This small molecule binds to this protein.
Small molecule (SMILES): CC[C@H](C)[C@H](NC(=O)[C@@H](NC(=O)[C@H](CC(C)C)NC(=O)[C@@H](N)CCCCN)C(C)C)C(=O)N[C@@H](CC(N)=O)C(=O)N[C@@H](CCCCN)C(=O)N[C@@H](CC(=O)O)C(=O)N[C@@H](CCSC)C(=O)N[C@@H](CCCN=C(N)N)C(=O)N[C@H](C(=O)N[C@@H](CC(=O)O)C(=O)N[C@@H](CC(C)C)C(=O)N[C@@H](Cc1ccccc1)C(=O)N[C@@H](CO)C(=O)N1CCC[C@H]1C(=O)N1CCC[C@H]1C(=O)N[C@H](C=O)CC(N)=O)[C@@H](C)O

Binding-site contacts:
Ligand atom O contacts residue ASN1069 of chain 8.C at 3.0 Å (h-bond).
Ligand atom CB contacts residue GLU1052 of chain 8.C at 3.1 Å.
Ligand atom O contacts residue THR1065 of chain 8.C at 3.6 Å.
Ligand atom CB contacts residue GLN1074 of chain 8.C at 3.5 Å.
Ligand atom N contacts residue ASN1069 of chain 8.C at 2.9 Å (h-bond).
Ligand atom N contacts residue GLN1074 of chain 8.C at 3.2 Å (h-bond).
Ligand atom CD1 contacts residue ARG1044 of chain 8.C at 3.1 Å.
Ligand atom CA contacts residue ASN1069 of chain 8.C at 3.5 Å.
Ligand atom CZ contacts residue ARG1044 of chain 8.C at 3.3 Å.
Ligand atom CG contacts residue ILE1045 of chain 8.C at 3.5 Å (hydrophobic).
Ligand atom C contacts residue ASN1069 of chain 8.C at 3.2 Å.
Ligand atom O contacts residue ARG1049 of chain 8.C at 3.7 Å.
Ligand atom CE1 contacts residue ARG1044 of chain 8.C at 3.5 Å.
Ligand atom O contacts residue ARG1049 of chain 8.C at 3.7 Å.
Ligand atom CD1 contacts residue THR1065 of chain 8.C at 3.5 Å.
Ligand atom NZ contacts residue ASP1073 of chain 8.C at 3.0 Å (salt-bridge).
Ligand atom CE contacts residue GLU1228 of chain 8.NA at 3.2 Å.
Ligand atom NH1 contacts residue ASN1069 of chain 8.C at 2.8 Å (h-bond).
Ligand atom CA contacts residue THR1065 of chain 8.C at 3.6 Å.
Ligand atom CD contacts residue ASN1069 of chain 8.C at 3.8 Å.
Ligand atom OG1 contacts residue ARG1049 of chain 8.C at 2.9 Å (salt-bridge).
Ligand atom CG2 contacts residue PHE1068 of chain 8.C at 3.6 Å (hydrophobic).
Ligand atom CD1 contacts residue ILE1053 of chain 8.C at 3.4 Å (hydrophobic).
Ligand atom NH1 contacts residue ASP1073 of chain 8.C at 3.6 Å.
Ligand atom CD contacts residue GLN1074 of chain 8.C at 3.5 Å.
Ligand atom CD2 contacts residue ILE1045 of chain 8.C at 3.8 Å (hydrophobic).
Ligand atom CD1 contacts residue PHE1068 of chain 8.C at 3.4 Å (hydrophobic).
Ligand atom NH2 contacts residue ASP1073 of chain 8.C at 3.1 Å (salt-bridge).
Ligand atom O contacts residue ASN1069 of chain 8.C at 3.3 Å (h-bond).
Ligand atom O contacts residue ARG1049 of chain 8.C at 3.7 Å.
Ligand atom O contacts residue THR1065 of chain 8.C at 3.2 Å.
Ligand atom O contacts residue GLN1074 of chain 8.C at 3.0 Å (h-bond).
Ligand atom NZ contacts residue LYS1225 of chain 8.NA at 2.1 Å.
Ligand atom CG1 contacts residue PHE1068 of chain 8.C at 3.4 Å (hydrophobic).
Ligand atom CG contacts residue GLU1052 of chain 8.C at 3.2 Å.
Ligand atom NZ contacts residue GLU1228 of chain 8.NA at 3.6 Å.
Ligand atom CE contacts residue LYS1225 of chain 8.NA at 3.3 Å.
Ligand atom O contacts residue ILE1045 of chain 8.C at 3.6 Å.
Ligand atom N contacts residue THR1065 of chain 8.C at 3.2 Å (h-bond).
Ligand atom CB contacts residue ASP1070 of chain 8.C at 3.8 Å.

Sequence of chain 8.C:
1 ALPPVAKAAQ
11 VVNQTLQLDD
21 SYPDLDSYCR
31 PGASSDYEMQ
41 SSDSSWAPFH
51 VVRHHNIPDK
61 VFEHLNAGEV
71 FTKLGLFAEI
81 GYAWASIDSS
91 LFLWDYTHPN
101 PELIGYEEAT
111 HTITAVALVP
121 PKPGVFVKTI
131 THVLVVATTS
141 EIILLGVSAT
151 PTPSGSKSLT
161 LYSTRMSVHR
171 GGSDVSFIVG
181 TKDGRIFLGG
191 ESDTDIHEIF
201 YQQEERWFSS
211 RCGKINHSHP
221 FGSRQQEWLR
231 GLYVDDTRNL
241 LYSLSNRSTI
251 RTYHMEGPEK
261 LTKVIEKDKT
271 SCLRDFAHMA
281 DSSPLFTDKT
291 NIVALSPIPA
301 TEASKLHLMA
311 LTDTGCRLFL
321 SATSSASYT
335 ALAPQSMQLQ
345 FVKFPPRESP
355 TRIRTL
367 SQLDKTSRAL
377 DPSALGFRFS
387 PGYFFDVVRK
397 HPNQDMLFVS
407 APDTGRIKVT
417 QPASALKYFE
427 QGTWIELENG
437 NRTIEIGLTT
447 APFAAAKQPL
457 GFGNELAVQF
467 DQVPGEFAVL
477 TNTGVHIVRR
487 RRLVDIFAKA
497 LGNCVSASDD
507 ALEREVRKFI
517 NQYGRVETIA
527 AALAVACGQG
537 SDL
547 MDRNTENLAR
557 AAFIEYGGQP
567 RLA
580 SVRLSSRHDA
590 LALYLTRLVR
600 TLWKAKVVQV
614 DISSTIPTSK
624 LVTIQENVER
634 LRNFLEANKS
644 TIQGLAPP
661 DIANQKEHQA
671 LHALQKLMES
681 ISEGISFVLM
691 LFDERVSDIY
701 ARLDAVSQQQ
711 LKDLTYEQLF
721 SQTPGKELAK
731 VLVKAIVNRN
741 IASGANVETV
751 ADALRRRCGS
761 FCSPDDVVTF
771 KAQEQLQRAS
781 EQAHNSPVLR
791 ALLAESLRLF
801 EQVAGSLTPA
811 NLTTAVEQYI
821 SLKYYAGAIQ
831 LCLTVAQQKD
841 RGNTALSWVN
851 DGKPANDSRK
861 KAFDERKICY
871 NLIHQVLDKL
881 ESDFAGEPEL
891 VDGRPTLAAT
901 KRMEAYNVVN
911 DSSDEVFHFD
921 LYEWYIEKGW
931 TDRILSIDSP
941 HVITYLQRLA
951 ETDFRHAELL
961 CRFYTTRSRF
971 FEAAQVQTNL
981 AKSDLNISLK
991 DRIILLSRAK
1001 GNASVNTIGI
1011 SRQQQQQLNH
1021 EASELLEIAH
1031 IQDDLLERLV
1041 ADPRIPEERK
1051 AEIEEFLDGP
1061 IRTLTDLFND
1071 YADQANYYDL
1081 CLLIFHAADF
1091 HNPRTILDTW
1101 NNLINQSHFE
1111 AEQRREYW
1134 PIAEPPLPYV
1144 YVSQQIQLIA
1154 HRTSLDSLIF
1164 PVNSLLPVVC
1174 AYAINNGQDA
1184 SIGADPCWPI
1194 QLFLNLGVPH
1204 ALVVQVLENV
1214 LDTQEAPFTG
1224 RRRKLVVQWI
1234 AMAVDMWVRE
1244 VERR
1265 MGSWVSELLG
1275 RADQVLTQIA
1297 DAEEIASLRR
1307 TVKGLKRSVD

Sequence of chain 8.NA:
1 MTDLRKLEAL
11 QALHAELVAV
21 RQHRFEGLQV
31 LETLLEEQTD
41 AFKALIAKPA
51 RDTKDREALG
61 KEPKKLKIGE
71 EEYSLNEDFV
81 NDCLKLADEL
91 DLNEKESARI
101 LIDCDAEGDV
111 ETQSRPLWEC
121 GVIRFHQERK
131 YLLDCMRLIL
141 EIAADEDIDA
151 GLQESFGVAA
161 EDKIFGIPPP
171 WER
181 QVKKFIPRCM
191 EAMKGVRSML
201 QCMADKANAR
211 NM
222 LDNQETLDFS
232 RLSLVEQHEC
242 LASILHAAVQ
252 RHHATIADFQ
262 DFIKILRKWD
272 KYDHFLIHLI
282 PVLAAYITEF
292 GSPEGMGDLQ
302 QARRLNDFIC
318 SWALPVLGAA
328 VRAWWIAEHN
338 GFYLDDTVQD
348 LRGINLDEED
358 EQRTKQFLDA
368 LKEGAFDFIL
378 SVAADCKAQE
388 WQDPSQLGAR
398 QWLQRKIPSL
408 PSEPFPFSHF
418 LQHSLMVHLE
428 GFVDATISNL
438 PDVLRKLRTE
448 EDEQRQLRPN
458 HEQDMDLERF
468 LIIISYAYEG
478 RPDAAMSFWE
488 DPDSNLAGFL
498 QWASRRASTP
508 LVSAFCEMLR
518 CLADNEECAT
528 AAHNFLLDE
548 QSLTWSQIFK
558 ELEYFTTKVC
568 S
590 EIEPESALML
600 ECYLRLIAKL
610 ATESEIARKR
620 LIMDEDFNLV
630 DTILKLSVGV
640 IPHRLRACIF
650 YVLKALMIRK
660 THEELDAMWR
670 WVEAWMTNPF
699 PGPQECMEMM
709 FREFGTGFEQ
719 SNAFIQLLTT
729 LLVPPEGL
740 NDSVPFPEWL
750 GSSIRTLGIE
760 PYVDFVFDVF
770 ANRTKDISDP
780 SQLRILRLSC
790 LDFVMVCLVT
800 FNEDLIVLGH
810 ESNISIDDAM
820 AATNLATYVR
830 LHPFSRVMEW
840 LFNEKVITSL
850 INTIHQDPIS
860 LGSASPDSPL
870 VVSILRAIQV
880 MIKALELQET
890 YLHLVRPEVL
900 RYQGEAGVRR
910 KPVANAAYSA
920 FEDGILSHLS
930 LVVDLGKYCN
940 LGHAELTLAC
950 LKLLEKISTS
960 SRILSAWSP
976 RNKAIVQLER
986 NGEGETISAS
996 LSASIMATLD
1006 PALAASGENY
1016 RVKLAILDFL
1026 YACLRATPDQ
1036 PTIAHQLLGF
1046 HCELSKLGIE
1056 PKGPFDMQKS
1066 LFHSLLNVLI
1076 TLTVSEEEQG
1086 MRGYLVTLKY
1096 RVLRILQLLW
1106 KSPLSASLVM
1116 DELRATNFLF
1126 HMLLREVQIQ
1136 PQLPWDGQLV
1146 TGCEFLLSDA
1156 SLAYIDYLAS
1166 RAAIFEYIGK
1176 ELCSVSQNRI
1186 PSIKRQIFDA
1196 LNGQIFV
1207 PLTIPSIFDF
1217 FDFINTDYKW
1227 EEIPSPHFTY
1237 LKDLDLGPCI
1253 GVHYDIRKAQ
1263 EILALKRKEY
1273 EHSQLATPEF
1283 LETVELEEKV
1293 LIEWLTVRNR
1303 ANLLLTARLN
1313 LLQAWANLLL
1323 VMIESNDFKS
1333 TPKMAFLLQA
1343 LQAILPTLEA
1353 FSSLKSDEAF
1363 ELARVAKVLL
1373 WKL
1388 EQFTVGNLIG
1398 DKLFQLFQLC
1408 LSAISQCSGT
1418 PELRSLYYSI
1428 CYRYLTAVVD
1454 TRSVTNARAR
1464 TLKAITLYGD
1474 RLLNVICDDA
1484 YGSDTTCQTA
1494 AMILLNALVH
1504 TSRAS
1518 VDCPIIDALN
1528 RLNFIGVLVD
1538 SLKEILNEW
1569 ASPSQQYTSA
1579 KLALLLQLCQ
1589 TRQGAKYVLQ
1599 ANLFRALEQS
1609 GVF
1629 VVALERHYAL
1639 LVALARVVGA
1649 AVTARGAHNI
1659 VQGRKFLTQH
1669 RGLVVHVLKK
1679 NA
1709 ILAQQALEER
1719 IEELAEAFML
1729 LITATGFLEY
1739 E